Binding-site contacts:
Ligand atom O4' contacts residue VAL71 of chain 1.A at 3.3 Å.
Ligand atom O3' contacts residue PRO69 of chain 1.A at 3.7 Å.
Ligand atom O3' contacts residue ASP68 of chain 1.A at 2.5 Å (salt-bridge).
Ligand atom C5 contacts residue HIS41 of chain 1.A at 3.7 Å.
Ligand atom N7 contacts residue ASN183 of chain 1.B at 3.0 Å (h-bond).
Ligand atom N1 contacts residue MSE236 of chain 1.B at 2.8 Å (h-bond).
Ligand atom C4 contacts residue TYR212 of chain 1.B at 3.5 Å (hydrophobic).
Ligand atom C6 contacts residue MSE236 of chain 1.B at 3.7 Å.
Ligand atom N6 contacts residue VAL234 of chain 1.B at 3.1 Å (h-bond).
Ligand atom N7 contacts residue TYR212 of chain 1.B at 3.5 Å.
Ligand atom N9 contacts residue TYR212 of chain 1.B at 3.7 Å.
Ligand atom N6 contacts residue TYR212 of chain 1.B at 3.6 Å.
Ligand atom N3 contacts residue PRO69 of chain 1.A at 3.8 Å.
Ligand atom N7 contacts residue PHE181 of chain 1.B at 3.6 Å.
Ligand atom C6 contacts residue TYR212 of chain 1.B at 3.5 Å (hydrophobic).
Ligand atom N3 contacts residue HIS41 of chain 1.A at 3.2 Å.
Ligand atom C1' contacts residue ASP68 of chain 1.A at 3.5 Å.
Ligand atom C4 contacts residue HIS41 of chain 1.A at 3.3 Å.
Ligand atom O2' contacts residue HIS41 of chain 1.A at 3.3 Å (h-bond).
Ligand atom O2' contacts residue ASP7 of chain 1.A at 2.5 Å (salt-bridge).
Ligand atom C8 contacts residue TYR212 of chain 1.B at 3.7 Å (hydrophobic).
Ligand atom C2 contacts residue MSE236 of chain 1.B at 3.4 Å.
Ligand atom O5' contacts residue PHE181 of chain 1.B at 3.5 Å.
Ligand atom C8 contacts residue PHE181 of chain 1.B at 3.6 Å (hydrophobic).
Ligand atom N1 contacts residue ASN235 of chain 1.B at 3.7 Å.
Ligand atom C2 contacts residue TYR212 of chain 1.B at 3.6 Å (hydrophobic).
Ligand atom N6 contacts residue ASN183 of chain 1.B at 3.0 Å (h-bond).
Ligand atom C3' contacts residue ASP68 of chain 1.A at 3.7 Å.
Ligand atom O4' contacts residue ASP68 of chain 1.A at 3.4 Å (salt-bridge).
Ligand atom N1 contacts residue TYR212 of chain 1.B at 3.6 Å.
Ligand atom N9 contacts residue HIS41 of chain 1.A at 3.7 Å.
Ligand atom C3' contacts residue ASP7 of chain 1.A at 3.7 Å.
Ligand atom C4' contacts residue ASP68 of chain 1.A at 3.8 Å.
Ligand atom N3 contacts residue TYR212 of chain 1.B at 3.7 Å.
Ligand atom C2' contacts residue PHE181 of chain 1.B at 3.4 Å (hydrophobic).
Ligand atom O2' contacts residue PHE181 of chain 1.B at 3.2 Å.
Ligand atom C5 contacts residue TYR212 of chain 1.B at 3.7 Å (hydrophobic).
Ligand atom C5' contacts residue THR125 of chain 1.A at 3.5 Å.
Ligand atom C2 contacts residue HIS41 of chain 1.A at 3.6 Å.
Ligand atom C2 contacts residue ASN235 of chain 1.B at 3.7 Å.

The protein below binds the small molecule below.
Small molecule (SMILES): Nc1ncnc2c1ncn2[C@@H]1O[C@H](CO)[C@@H](O)[C@H]1O

Sequence of chain 1.A:
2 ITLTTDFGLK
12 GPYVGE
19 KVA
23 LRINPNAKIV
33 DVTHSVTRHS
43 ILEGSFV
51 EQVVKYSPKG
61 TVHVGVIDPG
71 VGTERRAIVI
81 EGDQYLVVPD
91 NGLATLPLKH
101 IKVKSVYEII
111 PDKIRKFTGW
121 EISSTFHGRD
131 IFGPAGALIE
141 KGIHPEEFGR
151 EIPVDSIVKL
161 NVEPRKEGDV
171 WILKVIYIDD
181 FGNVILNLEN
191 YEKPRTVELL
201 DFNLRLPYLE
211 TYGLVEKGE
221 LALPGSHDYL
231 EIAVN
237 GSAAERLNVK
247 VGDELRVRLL

Sequence of chain 1.B:
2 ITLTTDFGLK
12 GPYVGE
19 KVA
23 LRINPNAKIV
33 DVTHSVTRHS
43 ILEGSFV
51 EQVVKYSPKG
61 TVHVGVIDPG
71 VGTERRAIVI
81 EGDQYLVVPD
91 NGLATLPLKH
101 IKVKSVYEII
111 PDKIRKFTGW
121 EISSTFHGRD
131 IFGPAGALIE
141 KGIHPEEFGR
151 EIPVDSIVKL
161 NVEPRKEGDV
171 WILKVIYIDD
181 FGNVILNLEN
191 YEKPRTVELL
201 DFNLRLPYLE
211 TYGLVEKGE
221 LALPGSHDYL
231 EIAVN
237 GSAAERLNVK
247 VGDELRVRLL